The protein below binds the small molecule below.
Small molecule (SMILES): COc1ccc(Nc2ncc3ccnc(-c4cnn(C)c4)c3n2)c(OC)c1

Binding-site contacts:
Ligand atom C12 contacts residue ILE36 of chain 1.A at 3.4 Å (hydrophobic).
Ligand atom N5 contacts residue LEU159 of chain 1.A at 3.6 Å.
Ligand atom C16 contacts residue GLY110 of chain 1.A at 3.7 Å.
Ligand atom N5 contacts residue GLY110 of chain 1.A at 2.9 Å (h-bond).
Ligand atom C12 contacts residue ILE112 of chain 1.A at 3.8 Å (hydrophobic).
Ligand atom N contacts residue LEU159 of chain 1.A at 3.6 Å.
Ligand atom C3 contacts residue LEU159 of chain 1.A at 3.5 Å (hydrophobic).
Ligand atom C10 contacts residue ILE36 of chain 1.A at 3.8 Å (hydrophobic).
Ligand atom C11 contacts residue ILE36 of chain 1.A at 3.3 Å (hydrophobic).
Ligand atom C3 contacts residue GLY110 of chain 1.A at 3.6 Å.
Ligand atom N contacts residue ILE36 of chain 1.A at 3.6 Å.
Ligand atom N1 contacts residue GLY110 of chain 1.A at 2.8 Å (h-bond).
Ligand atom C17 contacts residue LYS34 of chain 1.A at 3.7 Å.
Ligand atom C8 contacts residue ILE36 of chain 1.A at 3.4 Å (hydrophobic).
Ligand atom N1 contacts residue LEU159 of chain 1.A at 3.6 Å.
Ligand atom C4 contacts residue ILE91 of chain 1.A at 3.5 Å (hydrophobic).
Ligand atom C14 contacts residue ILE36 of chain 1.A at 3.7 Å (hydrophobic).
Ligand atom C3 contacts residue ALA56 of chain 1.A at 3.5 Å (hydrophobic).
Ligand atom C contacts residue LEU159 of chain 1.A at 3.5 Å (hydrophobic).
Ligand atom C3 contacts residue GLU108 of chain 1.A at 3.2 Å.
Ligand atom C18 contacts residue ASP113 of chain 1.A at 3.6 Å.
Ligand atom C17 contacts residue GLN46 of chain 1.A at 3.5 Å.
Ligand atom O contacts residue GLY110 of chain 1.A at 3.0 Å (h-bond).
Ligand atom N1 contacts residue GLU108 of chain 1.A at 3.8 Å.
Ligand atom O contacts residue ASN111 of chain 1.A at 3.5 Å (h-bond).
Ligand atom C13 contacts residue ASP113 of chain 1.A at 3.6 Å.
Ligand atom N1 contacts residue CYS109 of chain 1.A at 3.7 Å.
Ligand atom C5 contacts residue MET107 of chain 1.A at 3.8 Å (hydrophobic).
Ligand atom C15 contacts residue ILE36 of chain 1.A at 3.6 Å (hydrophobic).
Ligand atom C13 contacts residue ILE36 of chain 1.A at 3.6 Å (hydrophobic).
Ligand atom C12 contacts residue LEU159 of chain 1.A at 3.8 Å (hydrophobic).
Ligand atom C16 contacts residue ASN111 of chain 1.A at 3.4 Å.
Ligand atom C contacts residue GLY110 of chain 1.A at 3.7 Å.
Ligand atom C4 contacts residue MET107 of chain 1.A at 3.7 Å (hydrophobic).
Ligand atom C16 contacts residue ILE36 of chain 1.A at 3.4 Å (hydrophobic).
Ligand atom C15 contacts residue ASN111 of chain 1.A at 3.6 Å.
Ligand atom O contacts residue ILE36 of chain 1.A at 3.8 Å.
Ligand atom C11 contacts residue GLY110 of chain 1.A at 3.6 Å.
Ligand atom C17 contacts residue ASN111 of chain 1.A at 3.6 Å.
Ligand atom C18 contacts residue SER116 of chain 1.A at 3.6 Å.

Sequence of chain 1.A:
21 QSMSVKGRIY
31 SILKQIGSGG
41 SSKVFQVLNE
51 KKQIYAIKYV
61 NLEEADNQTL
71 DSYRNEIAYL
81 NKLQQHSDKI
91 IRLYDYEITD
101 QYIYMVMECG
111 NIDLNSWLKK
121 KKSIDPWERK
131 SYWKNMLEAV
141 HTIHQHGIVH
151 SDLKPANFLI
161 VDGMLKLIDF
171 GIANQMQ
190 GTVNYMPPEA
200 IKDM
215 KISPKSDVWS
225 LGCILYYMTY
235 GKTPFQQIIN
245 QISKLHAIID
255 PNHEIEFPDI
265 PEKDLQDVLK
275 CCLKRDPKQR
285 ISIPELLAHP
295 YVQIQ